The protein below binds the small molecule below.
Small molecule (SMILES): O=C(NCc1ccc(Br)cc1)N1CCN(Cc2cc(F)cc(F)c2)CC1

Binding-site contacts:
Ligand atom C22 contacts residue LEU115 of chain 1.J at 3.8 Å (hydrophobic).
Ligand atom F26 contacts residue TYR83 of chain 1.I at 3.3 Å.
Ligand atom C16 contacts residue HIS61 of chain 1.J at 4.0 Å.
Ligand atom F25 contacts residue VAL93 of chain 1.J at 3.2 Å.
Ligand atom C23 contacts residue LEU49 of chain 1.I at 4.0 Å (hydrophobic).
Ligand atom C3 contacts residue LEU24 of chain 1.J at 3.8 Å (hydrophobic).
Ligand atom C2 contacts residue SER53 of chain 1.I at 3.7 Å.
Ligand atom C22 contacts residue THR80 of chain 1.I at 3.6 Å.
Ligand atom C23 contacts residue VAL93 of chain 1.J at 3.6 Å (hydrophobic).
Ligand atom C7 contacts residue SER53 of chain 1.I at 3.3 Å.
Ligand atom C18 contacts residue TYR63 of chain 1.J at 3.7 Å (hydrophobic).
Ligand atom F26 contacts residue LEU115 of chain 1.J at 3.8 Å.
Ligand atom N12 contacts residue TYR63 of chain 1.J at 3.9 Å.
Ligand atom C13 contacts residue LEU49 of chain 1.I at 4.0 Å (hydrophobic).
Ligand atom C4 contacts residue ILE29 of chain 1.J at 4.0 Å (hydrophobic).
Ligand atom C19 contacts residue TRP91 of chain 1.J at 4.0 Å (hydrophobic).
Ligand atom C6 contacts residue SER53 of chain 1.I at 3.4 Å.
Ligand atom C7 contacts residue GLU27 of chain 1.J at 3.3 Å.
Ligand atom C2 contacts residue GLU27 of chain 1.J at 3.5 Å.
Ligand atom C14 contacts residue TYR63 of chain 1.J at 3.6 Å (hydrophobic).
Ligand atom F26 contacts residue THR80 of chain 1.I at 3.6 Å.
Ligand atom C19 contacts residue TYR63 of chain 1.J at 3.9 Å (hydrophobic).
Ligand atom C22 contacts residue VAL93 of chain 1.J at 3.8 Å (hydrophobic).
Ligand atom C14 contacts residue TYR83 of chain 1.I at 3.9 Å (hydrophobic).
Ligand atom C13 contacts residue TYR63 of chain 1.J at 3.5 Å (hydrophobic).
Ligand atom F25 contacts residue TYR63 of chain 1.J at 3.7 Å.
Ligand atom C17 contacts residue HIS61 of chain 1.J at 4.0 Å.
Ligand atom F25 contacts residue ILE45 of chain 1.I at 3.7 Å.
Ligand atom BR1 contacts residue PHE50 of chain 1.I at 3.8 Å.
Ligand atom C21 contacts residue LEU115 of chain 1.J at 3.9 Å (hydrophobic).
Ligand atom C16 contacts residue TRP91 of chain 1.J at 3.7 Å (hydrophobic).
Ligand atom C17 contacts residue TYR63 of chain 1.J at 3.3 Å (hydrophobic).
Ligand atom C16 contacts residue TYR63 of chain 1.J at 3.3 Å (hydrophobic).
Ligand atom N15 contacts residue TYR63 of chain 1.J at 2.8 Å (h-bond).
Ligand atom C18 contacts residue TRP91 of chain 1.J at 3.5 Å (hydrophobic).
Ligand atom BR1 contacts residue LEU24 of chain 1.J at 3.9 Å.
Ligand atom BR1 contacts residue ARG23 of chain 1.J at 3.9 Å.
Ligand atom C6 contacts residue GLU27 of chain 1.J at 3.6 Å.
Ligand atom C20 contacts residue TYR83 of chain 1.I at 3.8 Å (hydrophobic).
Ligand atom C24 contacts residue TYR63 of chain 1.J at 3.4 Å (hydrophobic).

Sequence of chain 1.J:
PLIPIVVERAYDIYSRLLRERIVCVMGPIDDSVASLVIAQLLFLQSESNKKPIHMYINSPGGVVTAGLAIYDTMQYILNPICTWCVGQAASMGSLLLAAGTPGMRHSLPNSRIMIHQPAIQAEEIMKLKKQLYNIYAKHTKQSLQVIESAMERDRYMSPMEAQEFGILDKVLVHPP

Sequence of chain 1.I:
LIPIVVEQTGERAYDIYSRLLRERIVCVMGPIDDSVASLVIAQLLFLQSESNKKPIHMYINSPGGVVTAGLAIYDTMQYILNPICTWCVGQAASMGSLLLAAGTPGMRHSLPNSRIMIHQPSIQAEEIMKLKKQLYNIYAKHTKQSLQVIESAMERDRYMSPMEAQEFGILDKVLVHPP